Binding-site contacts:
Ligand atom C1 contacts residue ASN360 of chain 1.D at 1.5 Å.
Ligand atom C8 contacts residue THR346 of chain 1.D at 3.6 Å.
Ligand atom C6 contacts residue SER362 of chain 1.D at 4.3 Å.
Ligand atom C5 contacts residue ASN360 of chain 1.D at 3.7 Å.
Ligand atom C1 contacts residue SER362 of chain 1.D at 3.8 Å.
Ligand atom C5 contacts residue SER362 of chain 1.D at 3.8 Å.
Ligand atom C7 contacts residue ASN360 of chain 1.D at 3.5 Å.
Ligand atom O5 contacts residue ASN360 of chain 1.D at 2.4 Å (h-bond).
Ligand atom O6 contacts residue SER84 of chain 1.F at 4.1 Å.
Ligand atom C8 contacts residue ASN360 of chain 1.D at 4.5 Å.
Ligand atom C3 contacts residue ASN360 of chain 1.D at 3.7 Å.
Ligand atom N2 contacts residue ASN360 of chain 1.D at 2.8 Å (h-bond).
Ligand atom O7 contacts residue ASN360 of chain 1.D at 3.7 Å.
Ligand atom C4 contacts residue ASN360 of chain 1.D at 4.2 Å.
Ligand atom C2 contacts residue ASN360 of chain 1.D at 2.4 Å.
Ligand atom C8 contacts residue THR347 of chain 1.D at 3.7 Å.
Ligand atom O5 contacts residue SER362 of chain 1.D at 3.6 Å.

This protein binds this small molecule.
Small molecule (SMILES): CC(=O)N[C@H]1[C@H](O[C@H]2[C@H](O)[C@@H](NC(C)=O)CO[C@@H]2CO)O[C@H](CO)[C@@H](O[C@@H]2O[C@H](CO)[C@@H](O)[C@H](O[C@H]3O[C@H](CO)[C@@H](O)[C@H](O)[C@@H]3O[C@H]3O[C@H](CO)[C@@H](O)[C@H](O)[C@@H]3O)[C@@H]2O)[C@@H]1O

Sequence of chain 1.F:
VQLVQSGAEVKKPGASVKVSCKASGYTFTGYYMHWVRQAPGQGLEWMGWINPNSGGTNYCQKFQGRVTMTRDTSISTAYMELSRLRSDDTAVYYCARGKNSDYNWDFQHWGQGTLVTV

Sequence of chain 1.D:
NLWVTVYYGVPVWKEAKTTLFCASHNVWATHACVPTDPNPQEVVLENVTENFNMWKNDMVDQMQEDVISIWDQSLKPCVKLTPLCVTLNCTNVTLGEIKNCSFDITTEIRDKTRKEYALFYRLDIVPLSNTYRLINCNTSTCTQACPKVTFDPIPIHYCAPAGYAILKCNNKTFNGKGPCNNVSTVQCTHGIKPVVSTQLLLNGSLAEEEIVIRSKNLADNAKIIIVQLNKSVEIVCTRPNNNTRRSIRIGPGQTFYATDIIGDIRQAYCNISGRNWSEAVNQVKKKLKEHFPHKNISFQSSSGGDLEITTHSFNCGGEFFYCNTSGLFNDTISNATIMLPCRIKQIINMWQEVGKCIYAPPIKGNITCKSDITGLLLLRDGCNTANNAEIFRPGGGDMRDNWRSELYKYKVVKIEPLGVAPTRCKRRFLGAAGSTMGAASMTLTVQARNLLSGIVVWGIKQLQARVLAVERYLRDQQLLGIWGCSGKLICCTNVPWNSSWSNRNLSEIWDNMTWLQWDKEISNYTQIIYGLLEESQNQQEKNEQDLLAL